The protein below binds the small molecule below.
Small molecule (SMILES): Cc1ncc(COP(=O)(O)O)c(CN[C@@H](C)P(=O)(O)O)c1O

Binding-site contacts:
Ligand atom O3 contacts residue TYR361 of chain 1.A at 3.0 Å (h-bond).
Ligand atom C9 contacts residue TYR272 of chain 1.B at 3.0 Å (hydrophobic).
Ligand atom C6 contacts residue EPC1 of chain 1.H at 0.4 Å.
Ligand atom C8 contacts residue EPC1 of chain 1.H at 0.9 Å.
Ligand atom N1 contacts residue EPC1 of chain 1.H at 0.6 Å (h-bond).
Ligand atom C9 contacts residue EPC1 of chain 1.H at 1.3 Å.
Ligand atom O4 contacts residue ILE229 of chain 1.A at 3.1 Å (h-bond).
Ligand atom O3 contacts residue EPC1 of chain 1.H at 0.9 Å (h-bond).
Ligand atom O4 contacts residue EPC1 of chain 1.H at 0.7 Å (h-bond).
Ligand atom O1 contacts residue ARG140 of chain 1.A at 3.2 Å (salt-bridge).
Ligand atom O5 contacts residue GLY228 of chain 1.A at 2.8 Å (h-bond).
Ligand atom C5 contacts residue EPC1 of chain 1.H at 0.8 Å.
Ligand atom O8 contacts residue TYR291 of chain 1.B at 3.0 Å (h-bond).
Ligand atom N2 contacts residue EPC1 of chain 1.H at 0.8 Å (h-bond).
Ligand atom O7 contacts residue EPC1 of chain 1.H at 0.9 Å (h-bond).
Ligand atom O4 contacts residue TYR47 of chain 1.A at 2.3 Å (h-bond).
Ligand atom P2 contacts residue EPC1 of chain 1.H at 0.3 Å.
Ligand atom O8 contacts residue MET319 of chain 1.B at 3.0 Å (h-bond).
Ligand atom O7 contacts residue ARG140 of chain 1.A at 2.7 Å (salt-bridge).
Ligand atom C7 contacts residue EPC1 of chain 1.H at 1.0 Å.
Ligand atom C3 contacts residue EPC1 of chain 1.H at 0.6 Å.
Ligand atom C1 contacts residue ARG226 of chain 1.A at 3.2 Å.
Ligand atom O6 contacts residue MET319 of chain 1.B at 2.9 Å.
Ligand atom O1 contacts residue EPC1 of chain 1.H at 0.5 Å (h-bond).
Ligand atom O2 contacts residue EPC1 of chain 1.H at 0.8 Å.
Ligand atom O8 contacts residue EPC1 of chain 1.H at 0.8 Å (h-bond).
Ligand atom O7 contacts residue TYR272 of chain 1.B at 2.7 Å (h-bond).
Ligand atom O4 contacts residue GLY228 of chain 1.A at 3.2 Å.
Ligand atom C4 contacts residue EPC1 of chain 1.H at 0.8 Å.
Ligand atom O7 contacts residue THR318 of chain 1.B at 3.2 Å.
Ligand atom O5 contacts residue EPC1 of chain 1.H at 0.5 Å (h-bond).
Ligand atom P1 contacts residue EPC1 of chain 1.H at 0.7 Å.
Ligand atom C1 contacts residue EPC1 of chain 1.H at 0.7 Å.
Ligand atom O6 contacts residue LYS43 of chain 1.A at 2.5 Å (salt-bridge).
Ligand atom C2 contacts residue EPC1 of chain 1.H at 0.5 Å.
Ligand atom O6 contacts residue EPC1 of chain 1.H at 0.9 Å (h-bond).
Ligand atom C10 contacts residue EPC1 of chain 1.H at 0.8 Å.
Ligand atom O5 contacts residue SER211 of chain 1.A at 2.3 Å (h-bond).
Ligand atom N1 contacts residue ARG226 of chain 1.A at 2.6 Å (salt-bridge).
Ligand atom N2 contacts residue LYS43 of chain 1.A at 3.1 Å (salt-bridge).

Sequence of chain 1.B:
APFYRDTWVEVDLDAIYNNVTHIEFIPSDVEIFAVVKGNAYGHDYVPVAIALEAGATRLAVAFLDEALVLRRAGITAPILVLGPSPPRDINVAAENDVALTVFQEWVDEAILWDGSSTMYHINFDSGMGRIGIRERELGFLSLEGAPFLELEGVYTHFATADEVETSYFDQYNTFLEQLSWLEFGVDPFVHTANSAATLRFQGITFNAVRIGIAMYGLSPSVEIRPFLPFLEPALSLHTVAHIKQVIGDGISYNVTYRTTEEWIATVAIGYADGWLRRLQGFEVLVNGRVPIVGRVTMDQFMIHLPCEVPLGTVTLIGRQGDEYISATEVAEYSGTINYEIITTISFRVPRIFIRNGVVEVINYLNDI

Sequence of chain 1.A:
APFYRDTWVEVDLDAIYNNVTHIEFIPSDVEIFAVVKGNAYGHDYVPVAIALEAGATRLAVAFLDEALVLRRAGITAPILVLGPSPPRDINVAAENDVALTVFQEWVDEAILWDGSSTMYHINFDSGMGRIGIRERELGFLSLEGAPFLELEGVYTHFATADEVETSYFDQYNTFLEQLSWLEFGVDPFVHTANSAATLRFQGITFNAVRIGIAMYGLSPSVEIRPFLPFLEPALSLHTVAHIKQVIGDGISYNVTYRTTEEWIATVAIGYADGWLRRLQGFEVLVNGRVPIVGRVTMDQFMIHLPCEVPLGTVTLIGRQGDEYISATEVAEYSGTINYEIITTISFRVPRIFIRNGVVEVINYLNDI